Sequence of chain 1.A:
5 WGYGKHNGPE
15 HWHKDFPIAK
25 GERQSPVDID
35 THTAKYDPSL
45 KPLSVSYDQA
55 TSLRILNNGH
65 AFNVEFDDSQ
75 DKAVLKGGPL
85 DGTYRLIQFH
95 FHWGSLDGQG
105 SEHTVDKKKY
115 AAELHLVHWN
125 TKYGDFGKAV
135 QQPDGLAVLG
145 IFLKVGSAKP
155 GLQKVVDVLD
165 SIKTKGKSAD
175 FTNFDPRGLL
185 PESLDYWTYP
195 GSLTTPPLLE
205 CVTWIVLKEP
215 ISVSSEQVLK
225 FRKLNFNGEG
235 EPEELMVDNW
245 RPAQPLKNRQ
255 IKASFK

Binding-site contacts:
Ligand atom N3 contacts residue LEU197 of chain 1.A at 3.9 Å.
Ligand atom C4 contacts residue THR198 of chain 1.A at 4.3 Å.
Ligand atom N3 contacts residue HIS94 of chain 1.A at 3.8 Å.
Ligand atom O8 contacts residue HIS119 of chain 1.A at 3.5 Å (h-bond).
Ligand atom N6 contacts residue THR199 of chain 1.A at 4.3 Å.
Ligand atom C11 contacts residue THR199 of chain 1.A at 4.1 Å.
Ligand atom O8 contacts residue TRP208 of chain 1.A at 4.2 Å.
Ligand atom C2 contacts residue LEU197 of chain 1.A at 4.0 Å (hydrophobic).
Ligand atom C4 contacts residue LEU197 of chain 1.A at 3.7 Å (hydrophobic).
Ligand atom N3 contacts residue VAL121 of chain 1.A at 4.1 Å.
Ligand atom N6 contacts residue HIS96 of chain 1.A at 3.3 Å (h-bond).
Ligand atom N6 contacts residue THR198 of chain 1.A at 2.8 Å (h-bond).
Ligand atom O8 contacts residue VAL142 of chain 1.A at 3.9 Å.
Ligand atom C10 contacts residue LEU197 of chain 1.A at 3.8 Å (hydrophobic).
Ligand atom C4 contacts residue HIS94 of chain 1.A at 4.1 Å.
Ligand atom O7 contacts residue ZN1 of chain 1.B at 4.1 Å.
Ligand atom O8 contacts residue HIS94 of chain 1.A at 3.2 Å.
Ligand atom C4 contacts residue ZN1 of chain 1.B at 4.1 Å.
Ligand atom N9 contacts residue LEU197 of chain 1.A at 3.6 Å.
Ligand atom S5 contacts residue ZN1 of chain 1.B at 3.0 Å.
Ligand atom N6 contacts residue HIS119 of chain 1.A at 3.3 Å (h-bond).
Ligand atom C1 contacts residue PHE130 of chain 1.A at 4.0 Å (hydrophobic).
Ligand atom N6 contacts residue HIS94 of chain 1.A at 3.3 Å (h-bond).
Ligand atom S5 contacts residue THR198 of chain 1.A at 3.8 Å.
Ligand atom C1 contacts residue VAL121 of chain 1.A at 4.3 Å (hydrophobic).
Ligand atom N9 contacts residue THR199 of chain 1.A at 3.6 Å (h-bond).
Ligand atom O7 contacts residue THR198 of chain 1.A at 3.0 Å (h-bond).
Ligand atom O8 contacts residue VAL121 of chain 1.A at 3.8 Å.
Ligand atom S5 contacts residue HIS94 of chain 1.A at 3.9 Å.
Ligand atom N6 contacts residue ZN1 of chain 1.B at 1.9 Å.
Ligand atom O8 contacts residue ZN1 of chain 1.B at 3.1 Å.
Ligand atom S5 contacts residue HIS119 of chain 1.A at 4.0 Å.
Ligand atom O7 contacts residue TRP208 of chain 1.A at 3.5 Å.
Ligand atom C11 contacts residue LEU197 of chain 1.A at 4.0 Å (hydrophobic).
Ligand atom C1 contacts residue GLN92 of chain 1.A at 3.6 Å.
Ligand atom C10 contacts residue THR199 of chain 1.A at 3.1 Å.
Ligand atom O7 contacts residue LEU197 of chain 1.A at 3.3 Å.
Ligand atom O7 contacts residue SER196 of chain 1.A at 4.1 Å.
Ligand atom N6 contacts residue GLU106 of chain 1.A at 4.1 Å.
Ligand atom N9 contacts residue THR198 of chain 1.A at 3.8 Å.

The protein below binds the small molecule below.
Small molecule (SMILES): Cc1ccnc(S(N)(=O)=O)n1